This protein binds this small molecule.
Small molecule (SMILES): CC(=O)N[C@H]1[C@H]([C@H](O)[C@H](O)CO)O[C@@](O)(C(=O)O)C[C@@H]1O

Sequence of chain 5.A:
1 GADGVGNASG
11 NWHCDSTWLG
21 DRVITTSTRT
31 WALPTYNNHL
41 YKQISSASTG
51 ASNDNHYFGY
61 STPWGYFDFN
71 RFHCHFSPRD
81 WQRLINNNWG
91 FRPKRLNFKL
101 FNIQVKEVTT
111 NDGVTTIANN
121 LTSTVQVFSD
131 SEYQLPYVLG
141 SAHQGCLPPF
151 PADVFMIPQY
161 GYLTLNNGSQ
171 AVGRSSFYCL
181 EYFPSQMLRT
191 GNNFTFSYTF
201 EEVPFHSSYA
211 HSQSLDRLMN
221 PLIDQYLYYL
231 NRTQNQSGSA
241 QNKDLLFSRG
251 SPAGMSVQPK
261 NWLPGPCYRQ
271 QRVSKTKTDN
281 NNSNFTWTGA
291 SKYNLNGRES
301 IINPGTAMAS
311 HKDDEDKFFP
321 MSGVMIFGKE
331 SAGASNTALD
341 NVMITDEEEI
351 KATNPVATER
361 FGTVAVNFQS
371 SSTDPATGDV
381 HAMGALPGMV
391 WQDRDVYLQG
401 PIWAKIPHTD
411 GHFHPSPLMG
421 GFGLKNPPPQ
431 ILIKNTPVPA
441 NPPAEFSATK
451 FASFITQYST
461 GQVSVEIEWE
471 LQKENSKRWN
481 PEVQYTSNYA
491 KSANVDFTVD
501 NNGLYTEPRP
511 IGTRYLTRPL

Binding-site contacts:
Ligand atom C11 contacts residue SER256 of chain 5.A at 4.3 Å.
Ligand atom O1A contacts residue ARG232 of chain 5.A at 3.5 Å.
Ligand atom O1B contacts residue ARG232 of chain 5.A at 2.5 Å (salt-bridge).
Ligand atom O2 contacts residue ARG232 of chain 5.A at 4.5 Å.
Ligand atom O1B contacts residue ASN231 of chain 5.A at 4.3 Å.
Ligand atom C4 contacts residue VAL257 of chain 5.A at 4.4 Å (hydrophobic).
Ligand atom C1 contacts residue ASN231 of chain 5.A at 3.6 Å.
Ligand atom O10 contacts residue SER256 of chain 5.A at 3.5 Å (h-bond).
Ligand atom O1A contacts residue ASN231 of chain 5.A at 2.7 Å (h-bond).
Ligand atom O2 contacts residue ASN231 of chain 5.A at 4.2 Å.
Ligand atom C1 contacts residue ARG232 of chain 5.A at 3.6 Å.
Ligand atom C4 contacts residue ASN231 of chain 5.A at 3.5 Å.
Ligand atom C5 contacts residue ASN231 of chain 5.A at 4.5 Å.
Ligand atom C2 contacts residue ASN231 of chain 5.A at 4.0 Å.
Ligand atom C11 contacts residue GLY254 of chain 5.A at 3.6 Å.
Ligand atom O4 contacts residue VAL257 of chain 5.A at 3.1 Å.
Ligand atom O4 contacts residue ASN231 of chain 5.A at 4.2 Å.
Ligand atom C3 contacts residue ASN231 of chain 5.A at 3.9 Å.
Ligand atom C11 contacts residue ALA253 of chain 5.A at 3.6 Å (hydrophobic).
Ligand atom C10 contacts residue SER256 of chain 5.A at 4.2 Å.